Sequence of chain 1.A:
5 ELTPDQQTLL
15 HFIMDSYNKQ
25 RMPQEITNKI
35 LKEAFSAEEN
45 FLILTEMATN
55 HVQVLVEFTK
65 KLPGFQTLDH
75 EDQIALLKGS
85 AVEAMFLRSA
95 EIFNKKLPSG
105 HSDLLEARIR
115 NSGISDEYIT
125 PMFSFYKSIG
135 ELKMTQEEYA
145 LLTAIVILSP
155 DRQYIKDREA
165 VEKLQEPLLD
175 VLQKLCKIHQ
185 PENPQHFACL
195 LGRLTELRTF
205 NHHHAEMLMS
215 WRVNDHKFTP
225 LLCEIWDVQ

A small-molecule ligand and the protein it binds are described below.
Small molecule (SMILES): COc1ccc(-c2nc3cc(F)c(F)cc3n2[C@H](C(=O)NC2CCC(O)CC2)C2CCCCC2)c(OC)n1

Binding-site contacts:
Ligand atom O25 contacts residue ILE118 of chain 1.A at 3.5 Å.
Ligand atom C11 contacts residue ILE34 of chain 1.A at 3.8 Å (hydrophobic).
Ligand atom C38 contacts residue ASN44 of chain 1.A at 3.6 Å.
Ligand atom C30 contacts residue HIS55 of chain 1.A at 3.8 Å.
Ligand atom C1 contacts residue TYR130 of chain 1.A at 3.8 Å (hydrophobic).
Ligand atom C6 contacts residue TYR130 of chain 1.A at 3.8 Å (hydrophobic).
Ligand atom C28 contacts residue SER93 of chain 1.A at 3.5 Å.
Ligand atom C15 contacts residue ILE113 of chain 1.A at 3.8 Å (hydrophobic).
Ligand atom C28 contacts residue MET89 of chain 1.A at 3.7 Å (hydrophobic).
Ligand atom C12 contacts residue ILE113 of chain 1.A at 3.7 Å (hydrophobic).
Ligand atom C29 contacts residue ILE96 of chain 1.A at 3.7 Å (hydrophobic).
Ligand atom C33 contacts residue LEU48 of chain 1.A at 3.8 Å (hydrophobic).
Ligand atom O18 contacts residue MET51 of chain 1.A at 3.5 Å.
Ligand atom C15 contacts residue SER93 of chain 1.A at 3.6 Å.
Ligand atom F23 contacts residue ILE34 of chain 1.A at 3.7 Å.
Ligand atom C12 contacts residue SER93 of chain 1.A at 3.5 Å.
Ligand atom C16 contacts residue MET126 of chain 1.A at 3.7 Å (hydrophobic).
Ligand atom C37 contacts residue ASN44 of chain 1.A at 3.3 Å.
Ligand atom F23 contacts residue ILE30 of chain 1.A at 3.2 Å.
Ligand atom C36 contacts residue SER116 of chain 1.A at 3.8 Å.
Ligand atom N3 contacts residue TYR130 of chain 1.A at 2.9 Å (h-bond).
Ligand atom C6 contacts residue SER93 of chain 1.A at 3.7 Å.
Ligand atom C34 contacts residue SER93 of chain 1.A at 3.1 Å.
Ligand atom C34 contacts residue PHE90 of chain 1.A at 3.6 Å (hydrophobic).
Ligand atom F24 contacts residue ILE96 of chain 1.A at 3.7 Å.
Ligand atom F24 contacts residue PHE97 of chain 1.A at 3.1 Å.
Ligand atom F23 contacts residue ILE96 of chain 1.A at 3.2 Å.
Ligand atom C34 contacts residue MET89 of chain 1.A at 3.7 Å (hydrophobic).
Ligand atom C29 contacts residue ILE30 of chain 1.A at 3.8 Å (hydrophobic).
Ligand atom F24 contacts residue SER93 of chain 1.A at 3.3 Å.
Ligand atom C35 contacts residue LEU212 of chain 1.A at 3.8 Å (hydrophobic).
Ligand atom C12 contacts residue TYR130 of chain 1.A at 3.9 Å (hydrophobic).
Ligand atom N3 contacts residue SER93 of chain 1.A at 3.8 Å.
Ligand atom N13 contacts residue SER93 of chain 1.A at 3.6 Å.
Ligand atom C10 contacts residue LEU48 of chain 1.A at 3.9 Å (hydrophobic).
Ligand atom N9 contacts residue LEU48 of chain 1.A at 3.8 Å.
Ligand atom C20 contacts residue ILE118 of chain 1.A at 3.7 Å (hydrophobic).
Ligand atom C35 contacts residue LEU48 of chain 1.A at 3.9 Å (hydrophobic).
Ligand atom C20 contacts residue MET126 of chain 1.A at 3.8 Å (hydrophobic).
Ligand atom O21 contacts residue SER93 of chain 1.A at 3.3 Å (h-bond).